Sequence of chain 2.A:
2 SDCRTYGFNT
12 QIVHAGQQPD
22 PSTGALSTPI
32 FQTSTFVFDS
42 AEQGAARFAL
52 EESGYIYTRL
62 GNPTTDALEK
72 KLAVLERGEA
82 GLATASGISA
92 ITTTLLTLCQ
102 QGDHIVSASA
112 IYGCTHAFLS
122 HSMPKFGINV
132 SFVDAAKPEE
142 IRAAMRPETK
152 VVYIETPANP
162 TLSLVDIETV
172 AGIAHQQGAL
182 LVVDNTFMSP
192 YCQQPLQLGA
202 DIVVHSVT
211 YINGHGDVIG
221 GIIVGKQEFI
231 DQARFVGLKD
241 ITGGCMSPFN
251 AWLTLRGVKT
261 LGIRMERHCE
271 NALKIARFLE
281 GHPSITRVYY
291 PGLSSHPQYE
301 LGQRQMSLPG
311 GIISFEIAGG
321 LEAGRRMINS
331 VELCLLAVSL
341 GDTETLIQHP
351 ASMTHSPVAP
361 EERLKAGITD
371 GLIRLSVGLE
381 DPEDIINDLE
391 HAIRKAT

Binding-site contacts:
Ligand atom CA contacts residue SER339 of chain 2.A at 3.5 Å.
Ligand atom N contacts residue LLP210 of chain 2.A at 2.7 Å.
Ligand atom SC contacts residue TYR113 of chain 2.A at 2.7 Å (h-bond).
Ligand atom N contacts residue TYR58 of chain 4.A at 3.2 Å (h-bond).
Ligand atom C contacts residue ARG374 of chain 2.A at 3.9 Å.
Ligand atom OXT contacts residue SER339 of chain 2.A at 3.9 Å.
Ligand atom CA contacts residue LLP210 of chain 2.A at 3.8 Å.
Ligand atom CE contacts residue TYR113 of chain 2.A at 4.1 Å (hydrophobic).
Ligand atom CB contacts residue TYR113 of chain 2.A at 3.8 Å (hydrophobic).
Ligand atom CA contacts residue TYR113 of chain 2.A at 3.8 Å (hydrophobic).
Ligand atom O contacts residue VAL338 of chain 2.A at 2.3 Å (h-bond).
Ligand atom C contacts residue TYR113 of chain 2.A at 3.8 Å (hydrophobic).
Ligand atom O contacts residue SER339 of chain 2.A at 4.2 Å.
Ligand atom CA contacts residue VAL338 of chain 2.A at 3.1 Å (hydrophobic).
Ligand atom C contacts residue LLP210 of chain 2.A at 3.8 Å.
Ligand atom C contacts residue SER339 of chain 2.A at 3.7 Å.
Ligand atom OXT contacts residue LEU340 of chain 2.A at 3.6 Å.
Ligand atom CD contacts residue TYR113 of chain 2.A at 3.9 Å (hydrophobic).
Ligand atom SC contacts residue VAL338 of chain 2.A at 4.3 Å.
Ligand atom CB contacts residue TYR58 of chain 4.A at 3.8 Å (hydrophobic).
Ligand atom O contacts residue TYR113 of chain 2.A at 4.0 Å.
Ligand atom CB contacts residue SER339 of chain 2.A at 4.1 Å.
Ligand atom OXT contacts residue VAL338 of chain 2.A at 3.6 Å.
Ligand atom CD contacts residue VAL338 of chain 2.A at 4.2 Å (hydrophobic).
Ligand atom CE contacts residue CYS115 of chain 2.A at 4.0 Å (hydrophobic).
Ligand atom CA contacts residue TYR58 of chain 4.A at 3.8 Å (hydrophobic).
Ligand atom N contacts residue TYR113 of chain 2.A at 3.0 Å (h-bond).
Ligand atom O contacts residue ARG374 of chain 2.A at 3.4 Å (salt-bridge).
Ligand atom OXT contacts residue ARG374 of chain 2.A at 3.9 Å.
Ligand atom C contacts residue VAL338 of chain 2.A at 2.8 Å (hydrophobic).
Ligand atom OXT contacts residue TYR113 of chain 2.A at 3.9 Å.
Ligand atom CE contacts residue LEU61 of chain 4.A at 4.0 Å (hydrophobic).
Ligand atom CD contacts residue TYR58 of chain 4.A at 4.1 Å (hydrophobic).
Ligand atom OXT contacts residue LLP210 of chain 2.A at 2.9 Å (h-bond).
Ligand atom CB contacts residue VAL338 of chain 2.A at 3.1 Å (hydrophobic).

Sequence of chain 4.A:
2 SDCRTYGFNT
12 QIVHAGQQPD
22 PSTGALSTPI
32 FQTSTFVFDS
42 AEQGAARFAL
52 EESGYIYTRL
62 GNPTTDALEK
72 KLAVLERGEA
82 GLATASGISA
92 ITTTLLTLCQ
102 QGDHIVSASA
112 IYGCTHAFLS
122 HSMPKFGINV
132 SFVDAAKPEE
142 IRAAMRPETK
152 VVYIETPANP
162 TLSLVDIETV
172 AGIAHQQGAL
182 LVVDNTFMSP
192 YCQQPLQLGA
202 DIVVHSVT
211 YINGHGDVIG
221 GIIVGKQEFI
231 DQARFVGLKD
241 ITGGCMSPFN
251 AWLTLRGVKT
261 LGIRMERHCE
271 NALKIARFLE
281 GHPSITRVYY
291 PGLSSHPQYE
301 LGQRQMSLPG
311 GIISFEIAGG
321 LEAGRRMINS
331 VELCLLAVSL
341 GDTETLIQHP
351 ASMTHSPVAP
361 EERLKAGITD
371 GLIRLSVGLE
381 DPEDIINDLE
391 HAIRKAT

This protein binds this small molecule.
Small molecule (SMILES): CCSC[C@H](N)C(=O)O